Binding-site contacts:
Ligand atom CB contacts residue MET259 of chain 1.A at 4.0 Å (hydrophobic).
Ligand atom OXT contacts residue ZN1 of chain 1.B at 1.8 Å.
Ligand atom CA contacts residue GLU294 of chain 1.A at 4.2 Å.
Ligand atom OXT contacts residue GLU316 of chain 1.A at 3.4 Å (salt-bridge).
Ligand atom CA contacts residue ZN1 of chain 1.B at 4.0 Å.
Ligand atom N contacts residue LYS315 of chain 1.A at 3.5 Å (salt-bridge).
Ligand atom OXT contacts residue GLU294 of chain 1.A at 3.5 Å (salt-bridge).
Ligand atom CA contacts residue MET259 of chain 1.A at 3.9 Å (hydrophobic).
Ligand atom C contacts residue GLU316 of chain 1.A at 3.8 Å.
Ligand atom N contacts residue GLU260 of chain 1.A at 2.6 Å (salt-bridge).
Ligand atom CA contacts residue GLU260 of chain 1.A at 3.2 Å.
Ligand atom N contacts residue GLU316 of chain 1.A at 3.3 Å (salt-bridge).
Ligand atom C contacts residue HIS293 of chain 1.A at 4.0 Å.
Ligand atom C contacts residue ALA258 of chain 1.A at 3.7 Å (hydrophobic).
Ligand atom O contacts residue TYR377 of chain 1.A at 2.7 Å (h-bond).
Ligand atom C contacts residue GLU294 of chain 1.A at 3.9 Å.
Ligand atom C contacts residue TYR377 of chain 1.A at 3.3 Å (hydrophobic).
Ligand atom N contacts residue ZN1 of chain 1.B at 4.0 Å.
Ligand atom OXT contacts residue HIS297 of chain 1.A at 3.1 Å (h-bond).
Ligand atom C contacts residue ZN1 of chain 1.B at 2.8 Å.
Ligand atom C contacts residue MLI1 of chain 1.V at 3.9 Å.
Ligand atom O contacts residue MLI1 of chain 1.V at 2.9 Å (h-bond).
Ligand atom OXT contacts residue TYR377 of chain 1.A at 3.8 Å.
Ligand atom OXT contacts residue GLU260 of chain 1.A at 3.6 Å (salt-bridge).
Ligand atom O contacts residue ALA258 of chain 1.A at 4.0 Å.
Ligand atom CB contacts residue ALA258 of chain 1.A at 3.3 Å (hydrophobic).
Ligand atom N contacts residue TYR377 of chain 1.A at 4.1 Å.
Ligand atom N contacts residue MET259 of chain 1.A at 3.6 Å.
Ligand atom CB contacts residue TYR377 of chain 1.A at 3.9 Å (hydrophobic).
Ligand atom O contacts residue MLI1 of chain 1.U at 3.9 Å.
Ligand atom CA contacts residue TYR377 of chain 1.A at 4.0 Å (hydrophobic).
Ligand atom CB contacts residue MET256 of chain 1.A at 3.7 Å (hydrophobic).
Ligand atom C contacts residue GLU260 of chain 1.A at 3.9 Å.
Ligand atom CB contacts residue GLU117 of chain 1.A at 3.8 Å.
Ligand atom O contacts residue ZN1 of chain 1.B at 3.4 Å.
Ligand atom CA contacts residue GLU117 of chain 1.A at 3.7 Å.
Ligand atom OXT contacts residue HIS293 of chain 1.A at 2.9 Å (h-bond).
Ligand atom CA contacts residue ALA258 of chain 1.A at 3.2 Å (hydrophobic).
Ligand atom C contacts residue HIS297 of chain 1.A at 4.2 Å.
Ligand atom N contacts residue GLU117 of chain 1.A at 2.6 Å (salt-bridge).

This small molecule binds to this protein.
Small molecule (SMILES): C[C@H](N)C(=O)O

Sequence of chain 1.A:
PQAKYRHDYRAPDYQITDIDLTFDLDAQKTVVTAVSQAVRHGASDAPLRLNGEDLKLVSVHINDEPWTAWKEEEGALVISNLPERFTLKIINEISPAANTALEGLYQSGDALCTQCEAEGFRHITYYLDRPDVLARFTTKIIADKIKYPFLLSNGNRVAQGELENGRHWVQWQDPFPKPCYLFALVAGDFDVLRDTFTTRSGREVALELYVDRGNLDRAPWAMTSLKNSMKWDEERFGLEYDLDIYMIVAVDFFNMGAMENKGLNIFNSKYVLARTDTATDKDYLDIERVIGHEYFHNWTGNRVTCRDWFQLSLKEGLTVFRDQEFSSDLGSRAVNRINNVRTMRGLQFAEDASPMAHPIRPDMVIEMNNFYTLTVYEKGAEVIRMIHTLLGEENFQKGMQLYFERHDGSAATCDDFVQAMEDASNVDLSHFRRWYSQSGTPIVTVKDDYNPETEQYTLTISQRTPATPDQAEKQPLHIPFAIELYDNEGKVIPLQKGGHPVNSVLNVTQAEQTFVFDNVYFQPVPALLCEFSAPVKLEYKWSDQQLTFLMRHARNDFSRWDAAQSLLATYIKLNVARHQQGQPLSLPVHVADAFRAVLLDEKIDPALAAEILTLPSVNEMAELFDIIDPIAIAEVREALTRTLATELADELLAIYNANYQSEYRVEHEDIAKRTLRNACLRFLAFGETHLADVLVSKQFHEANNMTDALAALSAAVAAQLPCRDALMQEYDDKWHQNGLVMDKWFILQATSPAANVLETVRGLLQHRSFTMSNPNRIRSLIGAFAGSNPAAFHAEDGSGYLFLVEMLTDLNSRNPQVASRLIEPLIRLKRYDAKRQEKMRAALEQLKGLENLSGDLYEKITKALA